Binding-site contacts:
Ligand atom N6 contacts residue MET481 of chain 1.A at 3.2 Å.
Ligand atom N1 contacts residue MET481 of chain 1.A at 3.5 Å.
Ligand atom O3G contacts residue GLU507 of chain 1.B at 3.0 Å (salt-bridge).
Ligand atom O2G contacts residue GLU507 of chain 1.B at 3.6 Å (salt-bridge).
Ligand atom PG contacts residue MG1 of chain 1.H at 3.3 Å.
Ligand atom O2A contacts residue THR386 of chain 1.B at 2.9 Å (h-bond).
Ligand atom O3G contacts residue HIS540 of chain 1.B at 2.8 Å (h-bond).
Ligand atom O1G contacts residue ALA511 of chain 1.A at 3.6 Å (h-bond).
Ligand atom O1B contacts residue LYS384 of chain 1.B at 3.1 Å (salt-bridge).
Ligand atom O2' contacts residue ILE482 of chain 1.A at 3.4 Å.
Ligand atom C2' contacts residue GLU486 of chain 1.A at 3.7 Å.
Ligand atom O2' contacts residue GLU486 of chain 1.A at 2.9 Å (salt-bridge).
Ligand atom O2' contacts residue SER483 of chain 1.A at 3.6 Å (h-bond).
Ligand atom N3 contacts residue MET481 of chain 1.A at 3.6 Å (h-bond).
Ligand atom O2A contacts residue SER385 of chain 1.B at 3.6 Å.
Ligand atom C2' contacts residue SER483 of chain 1.A at 3.5 Å.
Ligand atom C2 contacts residue TYR354 of chain 1.B at 3.7 Å (hydrophobic).
Ligand atom O2G contacts residue GLN426 of chain 1.B at 2.4 Å (h-bond).
Ligand atom O3' contacts residue ARG358 of chain 1.B at 2.6 Å (salt-bridge).
Ligand atom C6 contacts residue MET481 of chain 1.A at 3.5 Å (hydrophobic).
Ligand atom PG contacts residue GLN426 of chain 1.B at 3.5 Å.
Ligand atom PB contacts residue MG1 of chain 1.H at 3.4 Å.
Ligand atom C2 contacts residue HIS355 of chain 1.B at 3.5 Å.
Ligand atom O2B contacts residue SER385 of chain 1.B at 2.9 Å (h-bond).
Ligand atom O1G contacts residue GLY485 of chain 1.A at 3.0 Å (h-bond).
Ligand atom C5 contacts residue TYR354 of chain 1.B at 3.7 Å (hydrophobic).
Ligand atom N3B contacts residue GLY381 of chain 1.B at 3.5 Å (h-bond).
Ligand atom O4' contacts residue ILE360 of chain 1.B at 3.5 Å.
Ligand atom N1 contacts residue HIS355 of chain 1.B at 3.2 Å (h-bond).
Ligand atom O1G contacts residue GLY484 of chain 1.A at 3.6 Å (h-bond).
Ligand atom O2B contacts residue MG1 of chain 1.H at 2.0 Å.
Ligand atom O3G contacts residue LYS384 of chain 1.B at 3.2 Å (salt-bridge).
Ligand atom O3' contacts residue GLU486 of chain 1.A at 3.5 Å (salt-bridge).
Ligand atom O3A contacts residue SER483 of chain 1.A at 3.7 Å.
Ligand atom C4 contacts residue MET481 of chain 1.A at 3.3 Å (hydrophobic).
Ligand atom C3' contacts residue SER483 of chain 1.A at 3.5 Å.
Ligand atom C5 contacts residue MET481 of chain 1.A at 3.2 Å (hydrophobic).
Ligand atom O2G contacts residue MG1 of chain 1.H at 2.0 Å.
Ligand atom C6 contacts residue TYR354 of chain 1.B at 3.7 Å (hydrophobic).
Ligand atom N1 contacts residue TYR354 of chain 1.B at 3.5 Å.

Sequence of chain 1.A:
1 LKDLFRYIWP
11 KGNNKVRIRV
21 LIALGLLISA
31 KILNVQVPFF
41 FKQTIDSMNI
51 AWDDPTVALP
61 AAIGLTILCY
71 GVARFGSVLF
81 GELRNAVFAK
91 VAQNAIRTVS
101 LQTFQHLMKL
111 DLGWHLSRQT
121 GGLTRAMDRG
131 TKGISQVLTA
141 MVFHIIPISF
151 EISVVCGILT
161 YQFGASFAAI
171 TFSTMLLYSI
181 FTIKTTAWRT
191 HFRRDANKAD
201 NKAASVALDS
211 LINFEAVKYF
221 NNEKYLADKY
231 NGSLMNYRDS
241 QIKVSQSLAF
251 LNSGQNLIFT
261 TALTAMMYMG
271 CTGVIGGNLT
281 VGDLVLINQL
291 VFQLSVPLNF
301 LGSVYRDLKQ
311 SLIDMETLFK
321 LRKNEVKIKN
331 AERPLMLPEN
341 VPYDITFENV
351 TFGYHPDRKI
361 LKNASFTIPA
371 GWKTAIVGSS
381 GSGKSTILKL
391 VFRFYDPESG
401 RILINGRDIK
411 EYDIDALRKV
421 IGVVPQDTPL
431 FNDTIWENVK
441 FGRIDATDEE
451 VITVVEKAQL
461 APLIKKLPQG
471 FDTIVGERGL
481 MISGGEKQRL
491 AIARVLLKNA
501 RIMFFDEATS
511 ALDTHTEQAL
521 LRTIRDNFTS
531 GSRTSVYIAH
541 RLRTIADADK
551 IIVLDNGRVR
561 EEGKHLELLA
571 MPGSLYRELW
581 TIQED

Sequence of chain 1.B:
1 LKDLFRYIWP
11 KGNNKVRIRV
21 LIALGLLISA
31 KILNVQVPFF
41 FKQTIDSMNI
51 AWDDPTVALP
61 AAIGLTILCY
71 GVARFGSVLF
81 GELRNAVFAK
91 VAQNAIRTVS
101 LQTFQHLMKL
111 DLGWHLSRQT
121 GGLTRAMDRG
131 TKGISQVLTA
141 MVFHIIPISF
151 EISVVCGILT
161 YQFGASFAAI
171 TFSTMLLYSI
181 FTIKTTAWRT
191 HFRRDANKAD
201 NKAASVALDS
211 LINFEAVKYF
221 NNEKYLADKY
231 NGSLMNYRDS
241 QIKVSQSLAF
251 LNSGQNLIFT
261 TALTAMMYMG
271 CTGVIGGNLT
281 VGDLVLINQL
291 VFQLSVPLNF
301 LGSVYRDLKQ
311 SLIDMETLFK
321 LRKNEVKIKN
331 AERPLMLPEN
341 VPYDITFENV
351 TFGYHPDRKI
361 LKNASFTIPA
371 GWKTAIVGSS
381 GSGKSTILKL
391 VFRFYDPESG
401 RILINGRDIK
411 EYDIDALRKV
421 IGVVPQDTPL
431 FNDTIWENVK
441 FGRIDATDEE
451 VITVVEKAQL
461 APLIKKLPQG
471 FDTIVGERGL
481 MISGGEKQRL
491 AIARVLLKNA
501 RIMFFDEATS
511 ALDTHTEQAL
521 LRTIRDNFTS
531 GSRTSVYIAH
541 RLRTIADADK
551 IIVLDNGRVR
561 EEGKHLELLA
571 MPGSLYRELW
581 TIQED

The small molecule below binds the protein below.
Small molecule (SMILES): Nc1ncnc2c1ncn2[C@@H]1O[C@H](CO[P](=O)(O)O[P](=O)(O)NP(=O)(O)O)[C@@H](O)[C@H]1O